Sequence of chain 1.G:
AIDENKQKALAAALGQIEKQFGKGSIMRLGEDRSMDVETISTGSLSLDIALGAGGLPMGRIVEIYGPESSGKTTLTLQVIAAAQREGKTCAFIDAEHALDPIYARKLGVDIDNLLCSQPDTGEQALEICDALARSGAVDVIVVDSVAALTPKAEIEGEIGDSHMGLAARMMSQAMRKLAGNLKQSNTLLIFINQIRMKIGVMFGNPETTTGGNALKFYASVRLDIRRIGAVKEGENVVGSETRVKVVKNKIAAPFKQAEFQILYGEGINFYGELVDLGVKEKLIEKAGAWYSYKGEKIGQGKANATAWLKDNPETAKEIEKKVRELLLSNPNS

This protein binds this small molecule.
Small molecule (SMILES): Nc1ncnc2c1ncn2[C@@H]1O[C@H](COP(=O)(O)OP(=O)(O)OP(O)(O)=S)[C@@H](O)[C@H]1O

Sequence of chain 1.F:
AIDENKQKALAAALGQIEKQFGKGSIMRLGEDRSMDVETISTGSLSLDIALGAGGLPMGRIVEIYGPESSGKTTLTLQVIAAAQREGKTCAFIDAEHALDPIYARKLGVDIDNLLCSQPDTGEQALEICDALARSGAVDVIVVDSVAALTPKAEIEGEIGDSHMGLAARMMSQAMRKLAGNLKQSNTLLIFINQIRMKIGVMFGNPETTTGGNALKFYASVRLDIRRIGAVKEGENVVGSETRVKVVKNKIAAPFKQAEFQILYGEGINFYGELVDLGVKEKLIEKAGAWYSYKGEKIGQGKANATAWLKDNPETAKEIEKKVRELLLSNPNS

Binding-site contacts:
Ligand atom O3A contacts residue GLY72 of chain 1.G at 3.3 Å (h-bond).
Ligand atom O1B contacts residue THR74 of chain 1.G at 3.1 Å (h-bond).
Ligand atom S1G contacts residue PHE218 of chain 1.F at 3.5 Å.
Ligand atom PG contacts residue LYS251 of chain 1.F at 3.6 Å.
Ligand atom PB contacts residue LYS73 of chain 1.G at 3.7 Å.
Ligand atom C2 contacts residue ALA253 of chain 1.F at 3.4 Å (hydrophobic).
Ligand atom S1G contacts residue LYS73 of chain 1.G at 3.6 Å (salt-bridge).
Ligand atom N1 contacts residue TYR104 of chain 1.G at 3.5 Å.
Ligand atom O3G contacts residue LYS249 of chain 1.F at 3.1 Å (salt-bridge).
Ligand atom O2B contacts residue LYS73 of chain 1.G at 2.8 Å (salt-bridge).
Ligand atom O2G contacts residue MG1 of chain 1.X at 2.2 Å.
Ligand atom O2G contacts residue LYS251 of chain 1.F at 3.1 Å (salt-bridge).
Ligand atom C6 contacts residue TYR104 of chain 1.G at 3.4 Å (hydrophobic).
Ligand atom O2' contacts residue ASN250 of chain 1.F at 2.8 Å (h-bond).
Ligand atom O2' contacts residue PRO255 of chain 1.F at 3.3 Å.
Ligand atom N6 contacts residue TYR104 of chain 1.G at 3.4 Å.
Ligand atom S1G contacts residue SER70 of chain 1.G at 3.5 Å (h-bond).
Ligand atom O1A contacts residue GLY72 of chain 1.G at 3.6 Å.
Ligand atom N3 contacts residue ALA253 of chain 1.F at 3.7 Å.
Ligand atom O1B contacts residue MG1 of chain 1.X at 2.2 Å.
Ligand atom N6 contacts residue ASP101 of chain 1.G at 3.5 Å (salt-bridge).
Ligand atom C2 contacts residue ALA254 of chain 1.F at 3.5 Å (hydrophobic).
Ligand atom C2 contacts residue TYR104 of chain 1.G at 3.7 Å (hydrophobic).
Ligand atom C4 contacts residue TYR104 of chain 1.G at 3.7 Å (hydrophobic).
Ligand atom S1G contacts residue GLU69 of chain 1.G at 3.6 Å.
Ligand atom O3' contacts residue TYR265 of chain 1.G at 3.3 Å.
Ligand atom O2B contacts residue GLY72 of chain 1.G at 3.2 Å (h-bond).
Ligand atom N7 contacts residue TYR104 of chain 1.G at 3.7 Å.
Ligand atom O3B contacts residue SER70 of chain 1.G at 3.4 Å (h-bond).
Ligand atom O1A contacts residue THR75 of chain 1.G at 2.5 Å (h-bond).
Ligand atom C5 contacts residue TYR104 of chain 1.G at 3.7 Å (hydrophobic).
Ligand atom O2B contacts residue SER70 of chain 1.G at 3.7 Å.
Ligand atom PB contacts residue MG1 of chain 1.X at 3.4 Å.
Ligand atom O3B contacts residue MG1 of chain 1.X at 3.6 Å.
Ligand atom N1 contacts residue ALA253 of chain 1.F at 3.5 Å.
Ligand atom PG contacts residue MG1 of chain 1.X at 3.4 Å.
Ligand atom O3G contacts residue LYS251 of chain 1.F at 2.7 Å (salt-bridge).
Ligand atom O2B contacts residue SER71 of chain 1.G at 3.2 Å (h-bond).
Ligand atom O2G contacts residue GLU97 of chain 1.G at 3.7 Å.
Ligand atom N6 contacts residue LYS251 of chain 1.F at 3.5 Å (salt-bridge).